Sequence of chain 9.C:
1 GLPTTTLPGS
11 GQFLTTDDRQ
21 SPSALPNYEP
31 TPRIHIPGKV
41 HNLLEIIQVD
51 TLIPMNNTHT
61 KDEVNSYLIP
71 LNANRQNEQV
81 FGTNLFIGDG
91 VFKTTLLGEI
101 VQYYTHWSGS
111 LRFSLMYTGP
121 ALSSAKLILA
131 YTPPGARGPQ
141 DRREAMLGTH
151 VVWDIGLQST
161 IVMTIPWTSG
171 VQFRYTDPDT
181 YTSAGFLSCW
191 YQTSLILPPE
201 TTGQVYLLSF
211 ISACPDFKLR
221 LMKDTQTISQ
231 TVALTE

Sequence of chain 10.C:
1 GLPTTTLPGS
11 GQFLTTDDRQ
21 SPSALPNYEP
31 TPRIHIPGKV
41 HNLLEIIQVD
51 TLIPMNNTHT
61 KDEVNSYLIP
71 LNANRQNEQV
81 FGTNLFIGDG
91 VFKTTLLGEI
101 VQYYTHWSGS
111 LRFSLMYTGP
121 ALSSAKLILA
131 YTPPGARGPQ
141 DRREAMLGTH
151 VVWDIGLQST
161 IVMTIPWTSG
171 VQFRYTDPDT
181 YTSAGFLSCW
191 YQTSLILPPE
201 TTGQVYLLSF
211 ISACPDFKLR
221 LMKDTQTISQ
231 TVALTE

Binding-site contacts:
Ligand atom C1C contacts residue TYR152 of chain 9.A at 3.9 Å (hydrophobic).
Ligand atom N3A contacts residue ASN219 of chain 9.A at 3.4 Å (h-bond).
Ligand atom C5C contacts residue TYR128 of chain 9.A at 3.7 Å (hydrophobic).
Ligand atom C31 contacts residue ALA150 of chain 9.A at 3.5 Å (hydrophobic).
Ligand atom C4B contacts residue LEU106 of chain 9.A at 3.7 Å (hydrophobic).
Ligand atom C5A contacts residue VAL122 of chain 9.A at 3.9 Å (hydrophobic).
Ligand atom C31 contacts residue SER175 of chain 9.A at 3.5 Å.
Ligand atom O1 contacts residue TYR152 of chain 9.A at 3.9 Å.
Ligand atom C7C contacts residue TYR128 of chain 9.A at 3.5 Å (hydrophobic).
Ligand atom C3 contacts residue PHE186 of chain 9.A at 3.9 Å (hydrophobic).
Ligand atom CM1 contacts residue CYS199 of chain 9.A at 3.8 Å (hydrophobic).
Ligand atom C2C contacts residue VAL188 of chain 9.A at 2.8 Å (hydrophobic).
Ligand atom C4A contacts residue ASN198 of chain 9.A at 3.9 Å.
Ligand atom O1 contacts residue PHE186 of chain 9.A at 3.8 Å.
Ligand atom C31 contacts residue PRO174 of chain 9.A at 3.3 Å (hydrophobic).
Ligand atom O1B contacts residue MET221 of chain 9.A at 3.8 Å.
Ligand atom N2 contacts residue ALA24 of chain 9.C at 3.1 Å.
Ligand atom C3 contacts residue PRO174 of chain 9.A at 3.7 Å (hydrophobic).
Ligand atom N2 contacts residue PRO174 of chain 9.A at 3.7 Å.
Ligand atom C3C contacts residue VAL188 of chain 9.A at 3.3 Å (hydrophobic).
Ligand atom C6C contacts residue VAL191 of chain 9.A at 3.3 Å (hydrophobic).
Ligand atom C2B contacts residue TYR197 of chain 9.A at 3.3 Å (hydrophobic).
Ligand atom C5C contacts residue ILE104 of chain 9.A at 4.0 Å (hydrophobic).
Ligand atom C4C contacts residue TYR152 of chain 9.A at 3.9 Å (hydrophobic).
Ligand atom C5 contacts residue TYR152 of chain 9.A at 3.6 Å (hydrophobic).
Ligand atom C31 contacts residue VAL176 of chain 9.A at 3.3 Å (hydrophobic).
Ligand atom N2 contacts residue PHE186 of chain 9.A at 4.0 Å.
Ligand atom C3B contacts residue LEU106 of chain 9.A at 3.8 Å (hydrophobic).
Ligand atom CL1 contacts residue ILE104 of chain 9.A at 3.6 Å.
Ligand atom C3B contacts residue TYR197 of chain 9.A at 3.3 Å (hydrophobic).
Ligand atom C5A contacts residue CYS199 of chain 9.A at 3.9 Å (hydrophobic).
Ligand atom O1 contacts residue ALA24 of chain 9.C at 3.4 Å.
Ligand atom C3C contacts residue TYR128 of chain 9.A at 3.6 Å (hydrophobic).
Ligand atom C5 contacts residue PHE186 of chain 9.A at 3.7 Å (hydrophobic).
Ligand atom CL1 contacts residue MET221 of chain 9.A at 3.8 Å.
Ligand atom O1 contacts residue VAL188 of chain 9.A at 3.8 Å.
Ligand atom C4 contacts residue TYR152 of chain 9.A at 3.7 Å (hydrophobic).
Ligand atom CL1 contacts residue ASN105 of chain 9.A at 3.3 Å.
Ligand atom O1A contacts residue VAL122 of chain 9.A at 4.0 Å.
Ligand atom C4 contacts residue PHE186 of chain 9.A at 3.7 Å (hydrophobic).

This protein binds this small molecule.
Small molecule (SMILES): Cc1cc(CCCCCCCOc2ccc(C3=N[C@@H](C)CO3)cc2Cl)on1

Sequence of chain 9.A:
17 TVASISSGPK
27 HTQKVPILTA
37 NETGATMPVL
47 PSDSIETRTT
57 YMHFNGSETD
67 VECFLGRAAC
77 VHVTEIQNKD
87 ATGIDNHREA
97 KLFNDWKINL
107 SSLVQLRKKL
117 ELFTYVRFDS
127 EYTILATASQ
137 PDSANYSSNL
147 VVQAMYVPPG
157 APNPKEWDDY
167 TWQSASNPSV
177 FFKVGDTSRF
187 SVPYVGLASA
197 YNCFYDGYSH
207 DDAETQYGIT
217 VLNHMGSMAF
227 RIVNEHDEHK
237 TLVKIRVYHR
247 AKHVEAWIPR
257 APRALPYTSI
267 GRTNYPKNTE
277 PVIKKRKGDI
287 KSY